Binding-site contacts:
Ligand atom O01 contacts residue PHE101 of chain 1.A at 3.6 Å (h-bond).
Ligand atom C03 contacts residue PHE101 of chain 1.A at 3.8 Å (hydrophobic).
Ligand atom C02 contacts residue LEU44 of chain 1.A at 3.8 Å (hydrophobic).
Ligand atom N08 contacts residue GLN48 of chain 1.A at 3.4 Å (h-bond).
Ligand atom C06 contacts residue LEU41 of chain 1.A at 3.8 Å (hydrophobic).
Ligand atom BRAI contacts residue TRP78 of chain 1.A at 3.5 Å.
Ligand atom F03 contacts residue VAL83 of chain 1.A at 3.9 Å.
Ligand atom C02 contacts residue MET82 of chain 1.A at 4.0 Å (hydrophobic).
Ligand atom C12 contacts residue ASN42 of chain 1.A at 3.9 Å.
Ligand atom O01 contacts residue GLN48 of chain 1.A at 2.3 Å (h-bond).
Ligand atom C13 contacts residue THR214 of chain 1.A at 3.2 Å.
Ligand atom O02 contacts residue MET82 of chain 1.A at 2.9 Å (h-bond).
Ligand atom C03 contacts residue GLN48 of chain 1.A at 4.0 Å.
Ligand atom F01 contacts residue MET82 of chain 1.A at 3.2 Å.
Ligand atom N08 contacts residue ARG89 of chain 1.A at 3.9 Å.
Ligand atom F03 contacts residue LEU210 of chain 1.A at 3.4 Å.
Ligand atom O01 contacts residue ARG89 of chain 1.A at 3.1 Å (salt-bridge).
Ligand atom F02 contacts residue MET124 of chain 1.A at 3.8 Å.
Ligand atom C01 contacts residue LEU41 of chain 1.A at 3.3 Å (hydrophobic).
Ligand atom C02 contacts residue GLN48 of chain 1.A at 4.0 Å.
Ligand atom F01 contacts residue VAL83 of chain 1.A at 3.1 Å.
Ligand atom O11 contacts residue ASN42 of chain 1.A at 2.6 Å (h-bond).
Ligand atom O02 contacts residue GLN48 of chain 1.A at 3.9 Å.
Ligand atom C05 contacts residue MET82 of chain 1.A at 4.0 Å (hydrophobic).
Ligand atom N09 contacts residue LEU41 of chain 1.A at 3.3 Å (h-bond).
Ligand atom F02 contacts residue MET86 of chain 1.A at 3.5 Å.
Ligand atom C01 contacts residue GLY45 of chain 1.A at 3.7 Å.
Ligand atom C13 contacts residue ASN42 of chain 1.A at 3.5 Å.
Ligand atom O02 contacts residue MET86 of chain 1.A at 3.0 Å.
Ligand atom C11 contacts residue ASN42 of chain 1.A at 3.5 Å.
Ligand atom O11 contacts residue LEU41 of chain 1.A at 3.0 Å.
Ligand atom C12 contacts residue THR214 of chain 1.A at 3.8 Å.
Ligand atom F02 contacts residue PHE101 of chain 1.A at 3.4 Å.
Ligand atom F03 contacts residue MET124 of chain 1.A at 3.7 Å.
Ligand atom C03 contacts residue MET82 of chain 1.A at 4.0 Å (hydrophobic).
Ligand atom O02 contacts residue ARG89 of chain 1.A at 3.8 Å.
Ligand atom C04 contacts residue PHE101 of chain 1.A at 4.0 Å (hydrophobic).
Ligand atom C12 contacts residue LEU38 of chain 1.A at 3.9 Å (hydrophobic).
Ligand atom O10 contacts residue MET79 of chain 1.A at 3.8 Å.
Ligand atom N08 contacts residue PHE101 of chain 1.A at 4.0 Å.

A small-molecule ligand and the protein it binds are described below.
Small molecule (SMILES): C[C@](O)(CBr)C(=O)Nc1ccc([N+](=O)[O-])c(C(F)(F)F)c1

Sequence of chain 1.A:
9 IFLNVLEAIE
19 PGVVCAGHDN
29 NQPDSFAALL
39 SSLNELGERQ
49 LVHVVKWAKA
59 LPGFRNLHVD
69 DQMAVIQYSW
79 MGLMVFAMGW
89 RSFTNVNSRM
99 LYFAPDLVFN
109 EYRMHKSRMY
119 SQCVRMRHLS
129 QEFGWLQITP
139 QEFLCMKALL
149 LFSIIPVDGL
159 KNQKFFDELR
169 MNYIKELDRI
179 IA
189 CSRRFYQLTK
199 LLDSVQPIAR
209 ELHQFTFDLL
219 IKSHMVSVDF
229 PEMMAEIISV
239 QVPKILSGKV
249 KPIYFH